This small molecule binds to this protein.
Small molecule (SMILES): Cc1ccnc(C)c1COc1c(Cl)cc(-c2ccnc(N3CCNCC3)c2)cc1Cl

Binding-site contacts:
Ligand atom CAI contacts residue GLY374 of chain 1.A at 4.0 Å.
Ligand atom CAF contacts residue GLY170 of chain 1.A at 3.3 Å.
Ligand atom CL1 contacts residue HIS184 of chain 1.A at 4.0 Å.
Ligand atom CAE contacts residue SER297 of chain 1.A at 2.9 Å.
Ligand atom NAR contacts residue VAL67 of chain 1.A at 4.0 Å.
Ligand atom CAM contacts residue TYR182 of chain 1.A at 4.0 Å (hydrophobic).
Ligand atom CAF contacts residue VAL67 of chain 1.A at 4.0 Å (hydrophobic).
Ligand atom CAZ contacts residue PHE76 of chain 1.A at 4.0 Å (hydrophobic).
Ligand atom OAT contacts residue HIS184 of chain 1.A at 3.8 Å.
Ligand atom CAK contacts residue TYR182 of chain 1.A at 3.4 Å (hydrophobic).
Ligand atom CL2 contacts residue GLY374 of chain 1.A at 3.3 Å.
Ligand atom CAZ contacts residue TYR182 of chain 1.A at 3.6 Å (hydrophobic).
Ligand atom CAJ contacts residue TYR182 of chain 1.A at 3.3 Å (hydrophobic).
Ligand atom NAS contacts residue THR168 of chain 1.A at 3.5 Å (h-bond).
Ligand atom CAA contacts residue HIS184 of chain 1.A at 3.4 Å.
Ligand atom CAJ contacts residue PHE76 of chain 1.A at 3.5 Å (hydrophobic).
Ligand atom NAS contacts residue ASN132 of chain 1.A at 4.0 Å.
Ligand atom CAV contacts residue GLY374 of chain 1.A at 3.6 Å.
Ligand atom NAQ contacts residue SER297 of chain 1.A at 3.2 Å (h-bond).
Ligand atom CL1 contacts residue PHE76 of chain 1.A at 3.9 Å.
Ligand atom CAL contacts residue THR168 of chain 1.A at 3.2 Å.
Ligand atom CAM contacts residue LEU411 of chain 1.A at 3.5 Å (hydrophobic).
Ligand atom CAH contacts residue GLY170 of chain 1.A at 4.0 Å.
Ligand atom CAN contacts residue MYA1 of chain 1.B at 3.9 Å.
Ligand atom CAK contacts residue PHE76 of chain 1.A at 3.8 Å (hydrophobic).
Ligand atom CAB contacts residue ASP69 of chain 1.A at 3.8 Å.
Ligand atom CAW contacts residue PHE76 of chain 1.A at 4.0 Å (hydrophobic).
Ligand atom CAA contacts residue PHE197 of chain 1.A at 3.4 Å (hydrophobic).
Ligand atom CAE contacts residue PHE74 of chain 1.A at 3.9 Å (hydrophobic).
Ligand atom NAQ contacts residue PHE74 of chain 1.A at 3.6 Å.
Ligand atom CAO contacts residue TYR182 of chain 1.A at 4.0 Å (hydrophobic).
Ligand atom CL1 contacts residue TYR312 of chain 1.A at 3.7 Å.
Ligand atom CBA contacts residue LEU376 of chain 1.A at 4.1 Å (hydrophobic).
Ligand atom CAY contacts residue TYR182 of chain 1.A at 3.9 Å (hydrophobic).
Ligand atom NAR contacts residue GLY170 of chain 1.A at 3.6 Å (h-bond).
Ligand atom CL1 contacts residue TYR182 of chain 1.A at 3.7 Å.
Ligand atom CAW contacts residue TYR182 of chain 1.A at 3.7 Å (hydrophobic).
Ligand atom NAS contacts residue LEU411 of chain 1.A at 3.1 Å (h-bond).
Ligand atom CAB contacts residue PHE76 of chain 1.A at 3.8 Å (hydrophobic).
Ligand atom CBA contacts residue VAL67 of chain 1.A at 4.0 Å (hydrophobic).

Sequence of chain 1.A:
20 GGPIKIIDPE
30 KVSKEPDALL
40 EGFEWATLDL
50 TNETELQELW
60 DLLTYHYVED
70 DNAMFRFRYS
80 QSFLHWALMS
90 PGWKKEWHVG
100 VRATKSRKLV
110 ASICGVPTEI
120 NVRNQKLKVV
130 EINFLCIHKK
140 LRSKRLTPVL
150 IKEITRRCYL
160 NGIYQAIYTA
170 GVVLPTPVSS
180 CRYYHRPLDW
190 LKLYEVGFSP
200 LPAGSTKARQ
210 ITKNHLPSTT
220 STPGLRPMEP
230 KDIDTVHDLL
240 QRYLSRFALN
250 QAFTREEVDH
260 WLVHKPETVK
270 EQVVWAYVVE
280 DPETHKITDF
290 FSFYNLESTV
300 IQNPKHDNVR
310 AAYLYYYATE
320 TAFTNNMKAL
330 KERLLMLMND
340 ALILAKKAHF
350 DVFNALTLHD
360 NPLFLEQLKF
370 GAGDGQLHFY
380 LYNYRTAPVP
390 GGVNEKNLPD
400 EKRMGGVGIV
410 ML